Binding-site contacts:
Ligand atom CA contacts residue CYS35 of chain 1.A at 3.7 Å (hydrophobic).
Ligand atom CB contacts residue CYS35 of chain 1.A at 2.7 Å (hydrophobic).
Ligand atom CB contacts residue ASP11 of chain 1.A at 3.6 Å.
Ligand atom CA contacts residue ASP11 of chain 1.A at 3.8 Å.
Ligand atom SG contacts residue ASN100 of chain 1.A at 4.4 Å.
Ligand atom SG contacts residue CYS35 of chain 1.A at 2.0 Å (h-bond).
Ligand atom SG contacts residue LEU37 of chain 1.A at 3.9 Å.
Ligand atom CA contacts residue LEU287 of chain 2.A at 3.6 Å (hydrophobic).

Sequence of chain 2.A:
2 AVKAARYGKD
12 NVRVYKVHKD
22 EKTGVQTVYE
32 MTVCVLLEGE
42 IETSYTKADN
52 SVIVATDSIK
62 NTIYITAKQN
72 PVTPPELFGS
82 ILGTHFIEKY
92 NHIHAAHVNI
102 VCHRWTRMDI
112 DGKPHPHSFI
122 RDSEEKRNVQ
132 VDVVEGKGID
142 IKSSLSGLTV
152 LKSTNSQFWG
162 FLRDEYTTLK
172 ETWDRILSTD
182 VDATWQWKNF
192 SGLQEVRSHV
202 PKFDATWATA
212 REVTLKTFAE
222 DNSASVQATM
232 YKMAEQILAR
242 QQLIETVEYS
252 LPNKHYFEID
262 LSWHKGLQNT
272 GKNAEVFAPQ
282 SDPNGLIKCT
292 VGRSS

Sequence of chain 1.A:
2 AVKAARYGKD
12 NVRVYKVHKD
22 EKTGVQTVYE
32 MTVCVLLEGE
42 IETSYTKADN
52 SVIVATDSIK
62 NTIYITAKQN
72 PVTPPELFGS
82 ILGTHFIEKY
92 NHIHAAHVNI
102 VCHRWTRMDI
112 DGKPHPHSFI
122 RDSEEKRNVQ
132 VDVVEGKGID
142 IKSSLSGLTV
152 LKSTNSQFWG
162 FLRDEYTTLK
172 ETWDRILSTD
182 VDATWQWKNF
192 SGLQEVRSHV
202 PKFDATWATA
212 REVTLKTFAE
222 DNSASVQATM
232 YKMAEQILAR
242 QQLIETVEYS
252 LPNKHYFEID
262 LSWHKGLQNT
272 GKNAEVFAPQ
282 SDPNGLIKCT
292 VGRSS

The small molecule below binds the protein below.
Small molecule (SMILES): N[C@@H](CS)C(=O)O